A small-molecule ligand and the protein it binds are described below.
Small molecule (SMILES): CC1(C)CCC(C)(C)c2cc3c(cc21)O[C@@H]1CCC[C@]31c1ccc(C(=O)O)cc1

Sequence of chain 1.A:
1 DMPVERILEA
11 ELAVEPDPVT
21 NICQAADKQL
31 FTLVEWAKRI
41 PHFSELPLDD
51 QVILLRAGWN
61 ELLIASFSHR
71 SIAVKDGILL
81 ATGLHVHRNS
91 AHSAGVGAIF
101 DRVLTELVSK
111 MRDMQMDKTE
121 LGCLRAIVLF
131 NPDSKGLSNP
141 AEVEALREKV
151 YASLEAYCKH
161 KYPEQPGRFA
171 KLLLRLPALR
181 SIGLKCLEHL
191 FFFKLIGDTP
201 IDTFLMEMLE

Binding-site contacts:
Ligand atom O26 contacts residue ARG70 of chain 1.A at 2.9 Å (salt-bridge).
Ligand atom O26 contacts residue PHE67 of chain 1.A at 3.6 Å.
Ligand atom O27 contacts residue ALA81 of chain 1.A at 2.7 Å (h-bond).
Ligand atom C03 contacts residue VAL96 of chain 1.A at 3.9 Å (hydrophobic).
Ligand atom C06 contacts residue ILE78 of chain 1.A at 3.7 Å (hydrophobic).
Ligand atom C24 contacts residue PHE67 of chain 1.A at 3.7 Å (hydrophobic).
Ligand atom C18 contacts residue TRP59 of chain 1.A at 3.9 Å (hydrophobic).
Ligand atom O27 contacts residue ALA25 of chain 1.A at 3.4 Å.
Ligand atom C06 contacts residue ILE22 of chain 1.A at 3.9 Å (hydrophobic).
Ligand atom C03 contacts residue ILE99 of chain 1.A at 3.8 Å (hydrophobic).
Ligand atom C07 contacts residue VAL103 of chain 1.A at 3.8 Å (hydrophobic).
Ligand atom O14 contacts residue LEU190 of chain 1.A at 3.4 Å.
Ligand atom C25 contacts residue ALA81 of chain 1.A at 3.7 Å (hydrophobic).
Ligand atom C20 contacts residue ILE64 of chain 1.A at 3.6 Å (hydrophobic).
Ligand atom C21 contacts residue PHE67 of chain 1.A at 3.8 Å (hydrophobic).
Ligand atom C01 contacts residue HIS189 of chain 1.A at 3.5 Å.
Ligand atom O27 contacts residue LEU80 of chain 1.A at 3.2 Å.
Ligand atom C17 contacts residue ALA26 of chain 1.A at 3.9 Å (hydrophobic).
Ligand atom C29 contacts residue ILE22 of chain 1.A at 3.7 Å (hydrophobic).
Ligand atom C22 contacts residue ALA26 of chain 1.A at 3.7 Å (hydrophobic).
Ligand atom O26 contacts residue ALA81 of chain 1.A at 3.6 Å.
Ligand atom O27 contacts residue ARG70 of chain 1.A at 3.2 Å (salt-bridge).
Ligand atom C13 contacts residue ILE22 of chain 1.A at 3.6 Å (hydrophobic).
Ligand atom C29 contacts residue PHE67 of chain 1.A at 3.5 Å (hydrophobic).
Ligand atom C06 contacts residue PHE100 of chain 1.A at 3.8 Å (hydrophobic).
Ligand atom C07 contacts residue CYS186 of chain 1.A at 3.6 Å (hydrophobic).
Ligand atom C01 contacts residue PHE193 of chain 1.A at 3.9 Å (hydrophobic).
Ligand atom C20 contacts residue PHE67 of chain 1.A at 3.6 Å (hydrophobic).
Ligand atom C12 contacts residue ILE22 of chain 1.A at 3.7 Å (hydrophobic).
Ligand atom C25 contacts residue ARG70 of chain 1.A at 3.4 Å.
Ligand atom C19 contacts residue ASN60 of chain 1.A at 3.8 Å.
Ligand atom C15 contacts residue ILE22 of chain 1.A at 3.6 Å (hydrophobic).
Ligand atom C23 contacts residue ALA26 of chain 1.A at 3.9 Å (hydrophobic).
Ligand atom C08 contacts residue PHE193 of chain 1.A at 3.8 Å (hydrophobic).
Ligand atom C22 contacts residue LEU63 of chain 1.A at 3.8 Å (hydrophobic).
Ligand atom O26 contacts residue GLN29 of chain 1.A at 3.5 Å.
Ligand atom C28 contacts residue PHE67 of chain 1.A at 3.4 Å (hydrophobic).
Ligand atom C09 contacts residue ILE22 of chain 1.A at 3.9 Å (hydrophobic).
Ligand atom C25 contacts residue PHE67 of chain 1.A at 3.7 Å (hydrophobic).
Ligand atom C19 contacts residue ILE64 of chain 1.A at 3.4 Å (hydrophobic).